The small molecule below binds the protein below.
Small molecule (SMILES): Cc1cn([C@H]2C[C@H](O[P](=O)(O)OC[C@H]3O[C@@H](n4cnc5c(=O)nc(N)[nH]c54)C[C@@H]3O)[C@@H](CO[P](=O)(O)O[C@H]3C[C@H](n4cnc5c(=O)nc(N)[nH]c54)O[C@@H]3CO[P](=O)(O)O[C@H]3C[C@H](n4ccc(N)nc4=O)O[C@@H]3CO[P](=O)(O)O[C@H]3C[C@H](n4cnc5c(=O)nc(N)[nH]c54)O[C@@H]3CO[P](=O)(O)O[C@H]3C[C@H](n4cnc5c(=O)nc(N)[nH]c54)O[C@@H]3CO[P](=O)(O)O[C@H]3C[C@H](n4cnc5c(N)ncnc54)O[C@@H]3COP(=O)=O)O2)c(=O)[nH]c1=O

Sequence of chain 1.B:
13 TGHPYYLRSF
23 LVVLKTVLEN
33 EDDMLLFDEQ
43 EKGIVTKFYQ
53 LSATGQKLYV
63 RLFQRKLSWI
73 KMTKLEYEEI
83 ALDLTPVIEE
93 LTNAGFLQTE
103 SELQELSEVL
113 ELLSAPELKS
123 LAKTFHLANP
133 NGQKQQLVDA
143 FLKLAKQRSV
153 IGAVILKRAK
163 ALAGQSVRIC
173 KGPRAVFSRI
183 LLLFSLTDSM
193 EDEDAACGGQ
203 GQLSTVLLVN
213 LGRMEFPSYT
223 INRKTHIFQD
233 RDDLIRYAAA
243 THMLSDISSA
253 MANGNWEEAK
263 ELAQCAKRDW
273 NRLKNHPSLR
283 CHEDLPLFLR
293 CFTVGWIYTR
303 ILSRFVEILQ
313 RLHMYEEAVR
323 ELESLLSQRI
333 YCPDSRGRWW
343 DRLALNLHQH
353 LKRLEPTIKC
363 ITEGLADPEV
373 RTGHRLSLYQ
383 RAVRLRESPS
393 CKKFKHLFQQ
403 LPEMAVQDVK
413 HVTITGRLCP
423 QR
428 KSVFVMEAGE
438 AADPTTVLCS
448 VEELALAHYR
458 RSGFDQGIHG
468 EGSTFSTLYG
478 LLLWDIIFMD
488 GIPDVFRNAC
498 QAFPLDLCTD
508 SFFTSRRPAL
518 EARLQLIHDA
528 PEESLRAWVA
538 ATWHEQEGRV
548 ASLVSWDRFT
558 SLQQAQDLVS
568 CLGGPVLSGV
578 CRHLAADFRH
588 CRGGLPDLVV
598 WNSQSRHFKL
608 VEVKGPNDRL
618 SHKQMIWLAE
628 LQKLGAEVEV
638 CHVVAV

Binding-site contacts:
Ligand atom OP1 contacts residue GLN135 of chain 1.B at 3.8 Å.
Ligand atom P contacts residue GLN135 of chain 1.B at 4.4 Å.